Binding-site contacts:
Ligand atom C6 contacts residue ASN154 of chain 1.A at 3.8 Å.
Ligand atom C1 contacts residue PHE3 of chain 1.A at 4.0 Å (hydrophobic).
Ligand atom O5 contacts residue ASP2 of chain 1.A at 4.0 Å.
Ligand atom C7 contacts residue PHE3 of chain 1.A at 3.6 Å (hydrophobic).
Ligand atom C5 contacts residue ASN5 of chain 1.A at 3.6 Å.
Ligand atom C7 contacts residue ASP2 of chain 1.A at 4.0 Å.
Ligand atom C5 contacts residue ASN154 of chain 1.A at 3.5 Å.
Ligand atom C4 contacts residue ASN5 of chain 1.A at 4.3 Å.
Ligand atom C6 contacts residue ASP2 of chain 1.A at 4.2 Å.
Ligand atom N2 contacts residue ASP2 of chain 1.A at 4.1 Å.
Ligand atom O6 contacts residue ASP2 of chain 1.A at 2.8 Å (salt-bridge).
Ligand atom O5 contacts residue ASN5 of chain 1.A at 2.4 Å (h-bond).
Ligand atom C3 contacts residue ASP2 of chain 1.A at 4.5 Å.
Ligand atom C2 contacts residue ASN5 of chain 1.A at 2.5 Å.
Ligand atom C8 contacts residue PHE3 of chain 1.A at 3.4 Å (hydrophobic).
Ligand atom O3 contacts residue ASP2 of chain 1.A at 3.4 Å (salt-bridge).
Ligand atom O7 contacts residue ASN5 of chain 1.A at 4.2 Å.
Ligand atom C2 contacts residue PHE3 of chain 1.A at 4.0 Å (hydrophobic).
Ligand atom C7 contacts residue ASN5 of chain 1.A at 3.7 Å.
Ligand atom N2 contacts residue ASN5 of chain 1.A at 2.9 Å (h-bond).
Ligand atom O5 contacts residue ASN154 of chain 1.A at 4.1 Å.
Ligand atom N2 contacts residue PHE3 of chain 1.A at 3.0 Å (h-bond).
Ligand atom C3 contacts residue ASN5 of chain 1.A at 3.8 Å.
Ligand atom C8 contacts residue ASP2 of chain 1.A at 3.7 Å.
Ligand atom C1 contacts residue ASN154 of chain 1.A at 4.2 Å.
Ligand atom C1 contacts residue ASN5 of chain 1.A at 1.4 Å.

Sequence of chain 1.A:
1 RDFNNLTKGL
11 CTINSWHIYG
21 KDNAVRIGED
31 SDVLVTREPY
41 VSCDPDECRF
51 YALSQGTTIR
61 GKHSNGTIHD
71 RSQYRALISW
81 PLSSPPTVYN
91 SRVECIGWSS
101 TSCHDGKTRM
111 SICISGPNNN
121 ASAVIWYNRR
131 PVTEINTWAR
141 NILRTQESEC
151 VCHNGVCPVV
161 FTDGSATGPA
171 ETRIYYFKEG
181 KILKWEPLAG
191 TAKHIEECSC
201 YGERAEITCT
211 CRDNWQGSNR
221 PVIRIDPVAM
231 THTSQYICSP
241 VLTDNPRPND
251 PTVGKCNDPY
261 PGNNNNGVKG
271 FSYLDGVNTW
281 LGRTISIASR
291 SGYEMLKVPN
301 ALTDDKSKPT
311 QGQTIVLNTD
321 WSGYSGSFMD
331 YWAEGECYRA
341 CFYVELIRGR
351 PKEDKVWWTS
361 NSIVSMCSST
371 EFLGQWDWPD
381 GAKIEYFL

This small molecule binds to this protein.
Small molecule (SMILES): CC(=O)N[C@H]1[C@H](O[C@H]2[C@H](O)[C@@H](NC(C)=O)CO[C@@H]2CO)O[C@H](CO)[C@@H](O)[C@@H]1O